A protein and the small-molecule ligand that binds it are described below.
Small molecule (SMILES): CC(=O)N[C@@H]1[C@@H](O)[C@H](O)[C@@H](CO)O[C@H]1O

Binding-site contacts:
Ligand atom O7 contacts residue ASN154 of chain 3.B at 3.1 Å (h-bond).
Ligand atom C4 contacts residue ASN154 of chain 3.B at 4.2 Å.
Ligand atom C8 contacts residue SER151 of chain 3.B at 3.7 Å.
Ligand atom N2 contacts residue GLY150 of chain 3.B at 4.4 Å.
Ligand atom C8 contacts residue ALA147 of chain 3.B at 3.1 Å (hydrophobic).
Ligand atom C1 contacts residue GLY150 of chain 3.B at 4.3 Å.
Ligand atom C2 contacts residue ASN154 of chain 3.B at 2.5 Å.
Ligand atom C7 contacts residue ASN154 of chain 3.B at 3.4 Å.
Ligand atom O7 contacts residue THR156 of chain 3.B at 4.0 Å.
Ligand atom C7 contacts residue GLY150 of chain 3.B at 4.0 Å.
Ligand atom C5 contacts residue ASN154 of chain 3.B at 3.7 Å.
Ligand atom C3 contacts residue ASN154 of chain 3.B at 3.8 Å.
Ligand atom O7 contacts residue SER151 of chain 3.B at 4.4 Å.
Ligand atom O7 contacts residue GLY150 of chain 3.B at 4.4 Å.
Ligand atom C7 contacts residue SER151 of chain 3.B at 4.2 Å.
Ligand atom N2 contacts residue ASN154 of chain 3.B at 3.1 Å (h-bond).
Ligand atom C7 contacts residue ALA147 of chain 3.B at 4.4 Å (hydrophobic).
Ligand atom C1 contacts residue ASN154 of chain 3.B at 1.4 Å.
Ligand atom O5 contacts residue ASN154 of chain 3.B at 2.3 Å (h-bond).
Ligand atom C8 contacts residue GLY150 of chain 3.B at 3.9 Å.

Sequence of chain 3.B:
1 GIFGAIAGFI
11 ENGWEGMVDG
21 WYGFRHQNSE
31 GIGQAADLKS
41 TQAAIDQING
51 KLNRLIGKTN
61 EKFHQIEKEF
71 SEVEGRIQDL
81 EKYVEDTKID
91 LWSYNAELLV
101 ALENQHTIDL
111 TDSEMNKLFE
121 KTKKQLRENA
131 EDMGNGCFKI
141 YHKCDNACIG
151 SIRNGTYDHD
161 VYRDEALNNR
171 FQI